Binding-site contacts:
Ligand atom N2 contacts residue VAL21 of chain 1.A at 3.0 Å (h-bond).
Ligand atom O7 contacts residue PHE10 of chain 1.A at 4.2 Å.
Ligand atom C5 contacts residue GLY19 of chain 1.A at 3.8 Å.
Ligand atom C8 contacts residue THR5 of chain 1.A at 3.5 Å.
Ligand atom C5 contacts residue ASN16 of chain 1.A at 3.7 Å.
Ligand atom C7 contacts residue THR5 of chain 1.A at 3.8 Å.
Ligand atom O5 contacts residue ASN16 of chain 1.A at 2.4 Å (h-bond).
Ligand atom C7 contacts residue ASN16 of chain 1.A at 3.9 Å.
Ligand atom C6 contacts residue ARG22 of chain 1.A at 4.4 Å.
Ligand atom C3 contacts residue VAL21 of chain 1.A at 3.8 Å (hydrophobic).
Ligand atom O7 contacts residue SER23 of chain 1.A at 4.3 Å.
Ligand atom O7 contacts residue THR5 of chain 1.A at 4.2 Å.
Ligand atom N2 contacts residue THR5 of chain 1.A at 4.3 Å.
Ligand atom C2 contacts residue VAL21 of chain 1.A at 3.8 Å (hydrophobic).
Ligand atom C2 contacts residue ASN16 of chain 1.A at 2.5 Å.
Ligand atom C1 contacts residue GLY19 of chain 1.A at 3.5 Å.
Ligand atom O7 contacts residue VAL21 of chain 1.A at 3.7 Å.
Ligand atom O7 contacts residue ARG22 of chain 1.A at 4.2 Å.
Ligand atom C8 contacts residue ASN16 of chain 1.A at 4.1 Å.
Ligand atom N2 contacts residue ASN16 of chain 1.A at 2.8 Å (h-bond).
Ligand atom C1 contacts residue ASN16 of chain 1.A at 1.4 Å.
Ligand atom O5 contacts residue GLY19 of chain 1.A at 3.4 Å.
Ligand atom C4 contacts residue ASN16 of chain 1.A at 4.3 Å.
Ligand atom C1 contacts residue VAL21 of chain 1.A at 4.0 Å (hydrophobic).
Ligand atom C3 contacts residue ASN16 of chain 1.A at 3.8 Å.
Ligand atom O3 contacts residue VAL21 of chain 1.A at 4.3 Å.
Ligand atom C7 contacts residue VAL21 of chain 1.A at 3.8 Å (hydrophobic).

Sequence of chain 1.A:
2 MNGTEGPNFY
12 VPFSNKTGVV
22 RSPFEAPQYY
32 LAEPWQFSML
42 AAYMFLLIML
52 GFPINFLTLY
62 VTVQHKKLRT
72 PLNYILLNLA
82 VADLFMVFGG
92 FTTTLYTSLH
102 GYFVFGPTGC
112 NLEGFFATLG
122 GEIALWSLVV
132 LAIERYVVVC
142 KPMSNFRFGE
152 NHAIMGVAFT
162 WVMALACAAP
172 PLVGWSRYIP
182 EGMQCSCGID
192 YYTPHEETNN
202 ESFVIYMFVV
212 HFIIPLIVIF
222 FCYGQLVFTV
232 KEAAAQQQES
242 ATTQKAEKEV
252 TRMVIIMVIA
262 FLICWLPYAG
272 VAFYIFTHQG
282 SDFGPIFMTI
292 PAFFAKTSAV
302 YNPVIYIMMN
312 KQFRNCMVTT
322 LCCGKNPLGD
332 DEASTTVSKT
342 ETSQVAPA

A protein and the small-molecule ligand that binds it are described below.
Small molecule (SMILES): CC(=O)N[C@H]1[C@H](O[C@H]2[C@H](O)[C@@H](NC(C)=O)CO[C@@H]2CO)O[C@H](CO)[C@@H](O[C@H]2O[C@H](CO)[C@@H](O)[C@H](O)[C@@H]2O)[C@@H]1O